The protein below binds the small molecule below.
Small molecule (SMILES): OC[C@H]1O[C@@H](O)[C@@H](O)[C@@H](O)[C@@H]1O

Binding-site contacts:
Ligand atom O4 contacts residue THR389 of chain 1.C at 3.6 Å.
Ligand atom C5 contacts residue THR389 of chain 1.C at 4.4 Å.
Ligand atom C6 contacts residue THR389 of chain 1.C at 4.0 Å.
Ligand atom C4 contacts residue FUC5 of chain 1.E at 3.9 Å.
Ligand atom C6 contacts residue PHE327 of chain 1.C at 3.6 Å (hydrophobic).
Ligand atom O5 contacts residue PHE327 of chain 1.C at 3.7 Å.
Ligand atom O4 contacts residue LYS393 of chain 1.C at 4.0 Å.
Ligand atom O6 contacts residue TRP32 of chain 1.A at 4.1 Å.
Ligand atom C6 contacts residue LYS393 of chain 1.C at 3.7 Å.
Ligand atom C1 contacts residue PHE327 of chain 1.C at 4.3 Å (hydrophobic).
Ligand atom O3 contacts residue FUC5 of chain 1.E at 3.3 Å (h-bond).
Ligand atom C3 contacts residue FUC5 of chain 1.E at 4.2 Å.
Ligand atom O6 contacts residue LYS393 of chain 1.C at 3.2 Å (salt-bridge).
Ligand atom C6 contacts residue TRP32 of chain 1.A at 4.2 Å (hydrophobic).
Ligand atom O4 contacts residue FUC5 of chain 1.E at 3.2 Å (h-bond).
Ligand atom C5 contacts residue PHE327 of chain 1.C at 3.8 Å (hydrophobic).

Sequence of chain 1.A:
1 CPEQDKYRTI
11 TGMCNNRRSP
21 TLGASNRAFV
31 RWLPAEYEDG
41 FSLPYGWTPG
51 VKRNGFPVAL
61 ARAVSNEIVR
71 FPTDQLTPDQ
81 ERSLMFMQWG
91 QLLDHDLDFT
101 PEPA

Sequence of chain 1.C:
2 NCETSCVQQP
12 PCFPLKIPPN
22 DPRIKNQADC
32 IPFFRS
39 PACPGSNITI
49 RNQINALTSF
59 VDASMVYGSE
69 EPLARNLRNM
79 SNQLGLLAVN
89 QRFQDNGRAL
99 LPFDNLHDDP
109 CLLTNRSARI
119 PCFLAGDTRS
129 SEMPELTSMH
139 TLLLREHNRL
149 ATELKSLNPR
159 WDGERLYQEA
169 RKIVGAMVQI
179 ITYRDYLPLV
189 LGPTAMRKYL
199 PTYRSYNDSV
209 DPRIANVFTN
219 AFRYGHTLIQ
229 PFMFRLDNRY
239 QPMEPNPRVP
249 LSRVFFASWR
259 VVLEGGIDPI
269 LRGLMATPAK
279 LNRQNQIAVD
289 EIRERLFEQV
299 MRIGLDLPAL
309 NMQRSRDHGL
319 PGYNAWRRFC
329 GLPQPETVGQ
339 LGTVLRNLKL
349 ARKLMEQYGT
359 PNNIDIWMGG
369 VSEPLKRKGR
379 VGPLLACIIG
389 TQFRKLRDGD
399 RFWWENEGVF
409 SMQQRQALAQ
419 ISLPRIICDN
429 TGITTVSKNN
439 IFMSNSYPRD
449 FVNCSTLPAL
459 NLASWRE